Sequence of chain 1.A:
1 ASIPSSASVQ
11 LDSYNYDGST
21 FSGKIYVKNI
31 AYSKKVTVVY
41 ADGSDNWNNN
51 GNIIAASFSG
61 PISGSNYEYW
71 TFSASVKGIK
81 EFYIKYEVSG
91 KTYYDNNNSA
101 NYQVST

A protein and the small-molecule ligand that binds it are described below.
Small molecule (SMILES): OC[C@H]1O[C@H](OC[C@H]2O[C@H](OC[C@H]3O[C@H](OC[C@H]4O[C@H](O)[C@H](O)[C@@H](O)[C@@H]4O)[C@H](O)[C@@H](O)[C@@H]3O)[C@H](O)[C@@H](O)[C@@H]2O)[C@H](O)[C@@H](O)[C@@H]1O

Binding-site contacts:
Ligand atom O4 contacts residue TYR94 of chain 1.A at 4.4 Å.
Ligand atom C3 contacts residue TYR94 of chain 1.A at 3.8 Å (hydrophobic).
Ligand atom O3 contacts residue TYR94 of chain 1.A at 3.1 Å.
Ligand atom O2 contacts residue TRP47 of chain 1.A at 2.6 Å (h-bond).
Ligand atom C5 contacts residue TRP47 of chain 1.A at 4.4 Å (hydrophobic).
Ligand atom O5 contacts residue ASN50 of chain 1.A at 4.2 Å.
Ligand atom C2 contacts residue TYR94 of chain 1.A at 3.4 Å (hydrophobic).
Ligand atom C1 contacts residue TRP47 of chain 1.A at 3.5 Å (hydrophobic).
Ligand atom O3 contacts residue SER99 of chain 1.A at 4.2 Å.
Ligand atom O6 contacts residue TYR83 of chain 1.A at 4.1 Å.
Ligand atom C3 contacts residue ASN101 of chain 1.A at 3.3 Å.
Ligand atom O2 contacts residue ASN96 of chain 1.A at 3.4 Å (h-bond).
Ligand atom C2 contacts residue TRP47 of chain 1.A at 3.5 Å (hydrophobic).
Ligand atom O2 contacts residue TYR83 of chain 1.A at 3.9 Å.
Ligand atom O2 contacts residue TYR94 of chain 1.A at 4.2 Å.
Ligand atom C6 contacts residue TYR83 of chain 1.A at 4.0 Å (hydrophobic).
Ligand atom O4 contacts residue TRP47 of chain 1.A at 4.4 Å.
Ligand atom O4 contacts residue ASN101 of chain 1.A at 4.5 Å.
Ligand atom C4 contacts residue TYR94 of chain 1.A at 4.1 Å (hydrophobic).
Ligand atom C6 contacts residue TRP47 of chain 1.A at 3.8 Å (hydrophobic).
Ligand atom O4 contacts residue ASN96 of chain 1.A at 3.7 Å.
Ligand atom C1 contacts residue ASN101 of chain 1.A at 4.3 Å.
Ligand atom O2 contacts residue ASN101 of chain 1.A at 2.7 Å (h-bond).
Ligand atom O6 contacts residue TRP47 of chain 1.A at 4.1 Å.
Ligand atom C2 contacts residue ASN101 of chain 1.A at 3.1 Å.
Ligand atom O3 contacts residue ASN101 of chain 1.A at 2.4 Å (h-bond).
Ligand atom C4 contacts residue TRP47 of chain 1.A at 4.0 Å (hydrophobic).
Ligand atom C2 contacts residue TYR83 of chain 1.A at 3.7 Å (hydrophobic).
Ligand atom O5 contacts residue TYR83 of chain 1.A at 3.5 Å.
Ligand atom O5 contacts residue TRP47 of chain 1.A at 4.3 Å.
Ligand atom C1 contacts residue TYR83 of chain 1.A at 3.1 Å (hydrophobic).
Ligand atom O1 contacts residue TYR94 of chain 1.A at 3.6 Å.
Ligand atom C1 contacts residue TYR94 of chain 1.A at 3.5 Å (hydrophobic).
Ligand atom C4 contacts residue ASN101 of chain 1.A at 3.9 Å.